This protein binds this small molecule.
Small molecule (SMILES): CC(=O)N[C@H]1[C@H](O[C@H]2[C@H](O)[C@@H](NC(C)=O)CO[C@@H]2CO)O[C@H](CO)[C@@H](O)[C@@H]1O

Sequence of chain 1.B:
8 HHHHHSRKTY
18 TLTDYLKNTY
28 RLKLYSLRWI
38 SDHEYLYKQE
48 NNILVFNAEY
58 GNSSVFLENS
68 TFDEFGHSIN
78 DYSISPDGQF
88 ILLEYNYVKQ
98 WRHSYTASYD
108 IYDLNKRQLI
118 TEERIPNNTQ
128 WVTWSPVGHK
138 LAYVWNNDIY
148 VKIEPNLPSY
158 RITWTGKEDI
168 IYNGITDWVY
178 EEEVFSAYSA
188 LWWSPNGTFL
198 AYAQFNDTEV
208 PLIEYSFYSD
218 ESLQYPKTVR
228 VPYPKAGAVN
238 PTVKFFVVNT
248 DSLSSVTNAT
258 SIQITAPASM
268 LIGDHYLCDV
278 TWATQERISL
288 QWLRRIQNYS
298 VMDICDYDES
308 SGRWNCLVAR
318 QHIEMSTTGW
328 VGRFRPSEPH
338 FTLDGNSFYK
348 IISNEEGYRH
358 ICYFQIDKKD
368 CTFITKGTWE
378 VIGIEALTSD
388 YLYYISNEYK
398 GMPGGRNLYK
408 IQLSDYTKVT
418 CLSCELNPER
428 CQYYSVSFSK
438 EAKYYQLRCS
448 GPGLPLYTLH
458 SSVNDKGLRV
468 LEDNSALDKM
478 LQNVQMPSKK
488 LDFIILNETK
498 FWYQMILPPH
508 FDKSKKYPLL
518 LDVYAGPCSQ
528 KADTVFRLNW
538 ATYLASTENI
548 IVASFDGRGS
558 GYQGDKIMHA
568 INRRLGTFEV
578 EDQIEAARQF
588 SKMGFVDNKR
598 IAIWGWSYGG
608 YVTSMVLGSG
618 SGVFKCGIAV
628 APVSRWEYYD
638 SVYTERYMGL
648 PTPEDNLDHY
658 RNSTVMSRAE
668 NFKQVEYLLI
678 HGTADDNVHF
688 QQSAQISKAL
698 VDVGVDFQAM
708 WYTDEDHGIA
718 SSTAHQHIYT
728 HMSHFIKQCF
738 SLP

Binding-site contacts:
Ligand atom C2 contacts residue THR205 of chain 1.B at 4.5 Å.
Ligand atom O5 contacts residue ASN203 of chain 1.B at 2.2 Å (h-bond).
Ligand atom O7 contacts residue ILE168 of chain 1.B at 4.0 Å.
Ligand atom C8 contacts residue ILE168 of chain 1.B at 4.4 Å (hydrophobic).
Ligand atom C5 contacts residue THR205 of chain 1.B at 3.8 Å.
Ligand atom O6 contacts residue THR205 of chain 1.B at 3.8 Å.
Ligand atom C8 contacts residue GLU206 of chain 1.B at 3.4 Å.
Ligand atom O6 contacts residue GLU206 of chain 1.B at 2.9 Å (salt-bridge).
Ligand atom C6 contacts residue ASN203 of chain 1.B at 4.4 Å.
Ligand atom C4 contacts residue ASN203 of chain 1.B at 4.2 Å.
Ligand atom C5 contacts residue ASN203 of chain 1.B at 3.5 Å.
Ligand atom C6 contacts residue GLU206 of chain 1.B at 4.0 Å.
Ligand atom C7 contacts residue ILE168 of chain 1.B at 3.8 Å (hydrophobic).
Ligand atom C7 contacts residue ASN203 of chain 1.B at 3.8 Å.
Ligand atom O7 contacts residue ASN203 of chain 1.B at 3.5 Å (h-bond).
Ligand atom C2 contacts residue ASN203 of chain 1.B at 2.6 Å.
Ligand atom C1 contacts residue THR205 of chain 1.B at 3.5 Å.
Ligand atom O5 contacts residue THR205 of chain 1.B at 3.9 Å.
Ligand atom C7 contacts residue GLU206 of chain 1.B at 4.4 Å.
Ligand atom N2 contacts residue ASN203 of chain 1.B at 3.2 Å (h-bond).
Ligand atom N2 contacts residue ILE168 of chain 1.B at 3.7 Å.
Ligand atom O7 contacts residue GLN201 of chain 1.B at 4.0 Å.
Ligand atom C1 contacts residue ASN203 of chain 1.B at 1.4 Å.
Ligand atom C3 contacts residue ASN203 of chain 1.B at 3.9 Å.
Ligand atom O7 contacts residue LYS241 of chain 1.B at 4.1 Å.